Binding-site contacts:
Ligand atom C8 contacts residue ASN546 of chain 1.A at 4.0 Å.
Ligand atom C5 contacts residue ASN546 of chain 1.A at 3.6 Å.
Ligand atom C2 contacts residue ASN546 of chain 1.A at 2.6 Å.
Ligand atom O4 contacts residue THR730 of chain 1.A at 4.3 Å.
Ligand atom C4 contacts residue THR730 of chain 1.A at 3.4 Å.
Ligand atom O5 contacts residue THR730 of chain 1.A at 3.7 Å.
Ligand atom C4 contacts residue ASN546 of chain 1.A at 4.2 Å.
Ligand atom O5 contacts residue ARG543 of chain 1.A at 4.1 Å.
Ligand atom C6 contacts residue THR730 of chain 1.A at 4.0 Å.
Ligand atom O5 contacts residue ASN546 of chain 1.A at 2.3 Å (h-bond).
Ligand atom O7 contacts residue LEU729 of chain 1.A at 3.8 Å.
Ligand atom C7 contacts residue ASN546 of chain 1.A at 4.2 Å.
Ligand atom N2 contacts residue ASN546 of chain 1.A at 3.1 Å (h-bond).
Ligand atom O7 contacts residue THR730 of chain 1.A at 4.2 Å.
Ligand atom C5 contacts residue THR730 of chain 1.A at 3.9 Å.
Ligand atom C1 contacts residue ARG543 of chain 1.A at 4.0 Å.
Ligand atom C2 contacts residue THR730 of chain 1.A at 3.9 Å.
Ligand atom O3 contacts residue THR730 of chain 1.A at 4.2 Å.
Ligand atom C1 contacts residue THR730 of chain 1.A at 4.3 Å.
Ligand atom C1 contacts residue ASN546 of chain 1.A at 1.4 Å.
Ligand atom C3 contacts residue ASN546 of chain 1.A at 3.9 Å.
Ligand atom C5 contacts residue ARG543 of chain 1.A at 4.2 Å.
Ligand atom C3 contacts residue THR730 of chain 1.A at 4.1 Å.

Sequence of chain 1.A:
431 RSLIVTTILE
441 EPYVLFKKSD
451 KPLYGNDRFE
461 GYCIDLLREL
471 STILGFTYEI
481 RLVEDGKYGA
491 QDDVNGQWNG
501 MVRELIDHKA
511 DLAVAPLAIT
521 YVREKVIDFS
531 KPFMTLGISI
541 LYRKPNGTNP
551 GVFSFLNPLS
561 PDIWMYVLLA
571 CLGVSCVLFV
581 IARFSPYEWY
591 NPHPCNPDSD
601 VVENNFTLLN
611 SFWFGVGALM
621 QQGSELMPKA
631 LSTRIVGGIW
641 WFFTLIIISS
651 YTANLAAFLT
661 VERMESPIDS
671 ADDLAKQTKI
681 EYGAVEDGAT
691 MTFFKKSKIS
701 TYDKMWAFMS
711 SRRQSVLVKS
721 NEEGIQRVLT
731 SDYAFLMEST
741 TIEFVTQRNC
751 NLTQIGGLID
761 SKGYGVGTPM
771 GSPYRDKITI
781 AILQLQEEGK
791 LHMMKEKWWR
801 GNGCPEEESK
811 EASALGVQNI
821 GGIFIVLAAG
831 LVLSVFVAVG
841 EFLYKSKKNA

This protein binds this small molecule.
Small molecule (SMILES): CC(=O)N[C@H]1[C@H](O[C@H]2[C@H](O)[C@@H](NC(C)=O)CO[C@@H]2CO)O[C@H](CO)[C@@H](O)[C@@H]1O